Binding-site contacts:
Ligand atom O2 contacts residue HIS157 of chain 3.A at 2.9 Å (h-bond).
Ligand atom O3 contacts residue ALA65 of chain 3.A at 4.0 Å.
Ligand atom C5 contacts residue ASP105 of chain 3.A at 4.2 Å.
Ligand atom O4 contacts residue ALA106 of chain 3.A at 3.6 Å.
Ligand atom C1 contacts residue LEU134 of chain 3.A at 3.7 Å (hydrophobic).
Ligand atom C4 contacts residue GLY66 of chain 3.A at 4.2 Å.
Ligand atom O1 contacts residue HIS157 of chain 3.A at 3.2 Å (h-bond).
Ligand atom O1 contacts residue GLU176 of chain 3.A at 2.6 Å (salt-bridge).
Ligand atom O6 contacts residue ALA65 of chain 3.A at 3.6 Å.
Ligand atom C6 contacts residue GLY133 of chain 3.A at 4.2 Å.
Ligand atom O5 contacts residue GLY133 of chain 3.A at 4.0 Å.
Ligand atom C5 contacts residue GLY135 of chain 3.A at 4.0 Å.
Ligand atom O6 contacts residue ASP105 of chain 3.A at 2.7 Å (salt-bridge).
Ligand atom C6 contacts residue LEU134 of chain 3.A at 4.2 Å (hydrophobic).
Ligand atom O5 contacts residue GLU176 of chain 3.A at 3.7 Å.
Ligand atom C4 contacts residue ALA65 of chain 3.A at 4.3 Å (hydrophobic).
Ligand atom C2 contacts residue HIS157 of chain 3.A at 3.8 Å.
Ligand atom O4 contacts residue GLY135 of chain 3.A at 4.0 Å.
Ligand atom O3 contacts residue GLU154 of chain 3.A at 2.6 Å (salt-bridge).
Ligand atom C6 contacts residue GLY135 of chain 3.A at 4.1 Å.
Ligand atom C4 contacts residue ASN104 of chain 3.A at 4.0 Å.
Ligand atom C4 contacts residue ASP105 of chain 3.A at 3.2 Å.
Ligand atom C3 contacts residue GLU154 of chain 3.A at 3.3 Å.
Ligand atom C3 contacts residue GLY66 of chain 3.A at 3.8 Å.
Ligand atom C2 contacts residue GLY66 of chain 3.A at 4.2 Å.
Ligand atom C1 contacts residue GLU176 of chain 3.A at 3.2 Å.
Ligand atom O4 contacts residue ASP105 of chain 3.A at 2.6 Å (salt-bridge).
Ligand atom O3 contacts residue ASN104 of chain 3.A at 2.9 Å (h-bond).
Ligand atom C3 contacts residue ASN104 of chain 3.A at 3.9 Å.
Ligand atom C1 contacts residue GLU154 of chain 3.A at 4.3 Å.
Ligand atom C6 contacts residue ASP105 of chain 3.A at 3.5 Å.
Ligand atom O3 contacts residue ASP105 of chain 3.A at 4.2 Å.
Ligand atom C5 contacts residue LEU134 of chain 3.A at 3.6 Å (hydrophobic).
Ligand atom O2 contacts residue TYR67 of chain 3.A at 3.9 Å.
Ligand atom O5 contacts residue LEU134 of chain 3.A at 3.9 Å.
Ligand atom C1 contacts residue HIS157 of chain 3.A at 3.6 Å.
Ligand atom O4 contacts residue ASN104 of chain 3.A at 3.4 Å (h-bond).
Ligand atom C2 contacts residue GLU154 of chain 3.A at 3.5 Å.
Ligand atom O2 contacts residue GLU154 of chain 3.A at 2.6 Å (salt-bridge).
Ligand atom O3 contacts residue GLY66 of chain 3.A at 2.9 Å (h-bond).

Sequence of chain 3.A:
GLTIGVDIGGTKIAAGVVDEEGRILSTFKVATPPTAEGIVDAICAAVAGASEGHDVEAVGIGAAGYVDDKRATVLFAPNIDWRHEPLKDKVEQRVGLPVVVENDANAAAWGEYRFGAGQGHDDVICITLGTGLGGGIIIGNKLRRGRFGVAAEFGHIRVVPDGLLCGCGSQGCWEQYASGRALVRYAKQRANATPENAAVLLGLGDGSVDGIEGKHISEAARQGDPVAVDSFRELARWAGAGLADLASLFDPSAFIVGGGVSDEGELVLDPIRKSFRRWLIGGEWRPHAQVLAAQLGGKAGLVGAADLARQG

This small molecule binds to this protein.
Small molecule (SMILES): OC[C@H]1O[C@@H](O)[C@H](O)[C@@H](O)[C@@H]1O